Sequence of chain 1.A:
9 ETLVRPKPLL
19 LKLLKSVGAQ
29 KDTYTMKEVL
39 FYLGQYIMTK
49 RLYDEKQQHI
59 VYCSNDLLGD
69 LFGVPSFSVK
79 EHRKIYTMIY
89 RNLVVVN

The small molecule below binds the protein below.
Small molecule (SMILES): CC(=O)Nc1ccc(NC(C)=O)cc1

Binding-site contacts:
Ligand atom NA contacts residue DCY8 of chain 1.B at 3.0 Å (h-bond).
Ligand atom CC contacts residue DAL12 of chain 1.B at 4.4 Å.
Ligand atom CE contacts residue LYS78 of chain 1.A at 4.1 Å.
Ligand atom OA contacts residue DCY15 of chain 1.B at 3.2 Å (h-bond).
Ligand atom CB contacts residue DAL11 of chain 1.B at 4.3 Å.
Ligand atom OB contacts residue DCY8 of chain 1.B at 3.9 Å.
Ligand atom CE contacts residue DAL11 of chain 1.B at 3.6 Å.
Ligand atom NB contacts residue DCY15 of chain 1.B at 3.5 Å.
Ligand atom CF contacts residue DAL12 of chain 1.B at 4.2 Å.
Ligand atom CG contacts residue LYS78 of chain 1.A at 3.8 Å.
Ligand atom CA contacts residue DAL11 of chain 1.B at 4.4 Å.
Ligand atom CF contacts residue DCY8 of chain 1.B at 3.8 Å.
Ligand atom CA contacts residue DAL12 of chain 1.B at 3.8 Å.
Ligand atom CC contacts residue DCY15 of chain 1.B at 4.5 Å.
Ligand atom NB contacts residue DAL11 of chain 1.B at 4.3 Å.
Ligand atom CK contacts residue DCY15 of chain 1.B at 1.8 Å.
Ligand atom CH contacts residue DCY8 of chain 1.B at 1.8 Å.
Ligand atom CK contacts residue HIS80 of chain 1.A at 3.8 Å.
Ligand atom NA contacts residue DAL11 of chain 1.B at 4.3 Å.
Ligand atom CC contacts residue DAL11 of chain 1.B at 4.2 Å.
Ligand atom OB contacts residue LYS78 of chain 1.A at 2.9 Å (salt-bridge).
Ligand atom CH contacts residue DHI7 of chain 1.B at 4.1 Å.
Ligand atom CD contacts residue DAL11 of chain 1.B at 3.9 Å.
Ligand atom CB contacts residue DAL12 of chain 1.B at 3.6 Å.
Ligand atom CG contacts residue DCY8 of chain 1.B at 2.8 Å.
Ligand atom CA contacts residue DCY8 of chain 1.B at 4.0 Å.
Ligand atom CJ contacts residue DCY15 of chain 1.B at 2.7 Å.
Ligand atom CF contacts residue DAL11 of chain 1.B at 3.9 Å.